Sequence of chain 1.A:
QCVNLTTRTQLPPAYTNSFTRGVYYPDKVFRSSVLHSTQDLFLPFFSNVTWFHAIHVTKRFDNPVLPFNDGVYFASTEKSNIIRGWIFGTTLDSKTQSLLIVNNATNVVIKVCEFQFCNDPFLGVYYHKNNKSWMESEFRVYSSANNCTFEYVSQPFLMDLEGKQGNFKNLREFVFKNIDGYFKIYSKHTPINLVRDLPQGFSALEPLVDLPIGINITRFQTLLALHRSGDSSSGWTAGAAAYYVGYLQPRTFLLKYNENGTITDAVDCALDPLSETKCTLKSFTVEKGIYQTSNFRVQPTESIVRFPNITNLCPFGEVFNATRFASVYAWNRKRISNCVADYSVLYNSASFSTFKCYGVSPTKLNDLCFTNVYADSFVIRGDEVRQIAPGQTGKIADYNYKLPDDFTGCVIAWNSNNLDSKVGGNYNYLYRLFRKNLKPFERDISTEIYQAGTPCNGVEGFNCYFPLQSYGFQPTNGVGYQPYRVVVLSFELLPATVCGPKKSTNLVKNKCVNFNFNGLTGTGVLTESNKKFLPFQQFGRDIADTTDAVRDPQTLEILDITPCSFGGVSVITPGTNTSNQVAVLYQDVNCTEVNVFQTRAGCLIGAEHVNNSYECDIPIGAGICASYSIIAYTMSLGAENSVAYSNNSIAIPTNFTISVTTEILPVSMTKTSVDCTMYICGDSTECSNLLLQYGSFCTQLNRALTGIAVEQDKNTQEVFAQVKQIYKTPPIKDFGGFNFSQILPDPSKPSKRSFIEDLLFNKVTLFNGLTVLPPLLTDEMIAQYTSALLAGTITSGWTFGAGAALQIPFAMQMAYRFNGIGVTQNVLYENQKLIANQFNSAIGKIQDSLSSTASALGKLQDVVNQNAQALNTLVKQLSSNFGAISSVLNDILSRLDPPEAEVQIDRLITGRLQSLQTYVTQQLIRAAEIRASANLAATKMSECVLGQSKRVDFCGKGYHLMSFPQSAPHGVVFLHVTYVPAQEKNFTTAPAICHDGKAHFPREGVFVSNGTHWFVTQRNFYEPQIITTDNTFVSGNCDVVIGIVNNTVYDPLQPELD

Binding-site contacts:
Ligand atom O5 contacts residue ASP796 of chain 1.B at 4.0 Å.
Ligand atom C4 contacts residue ASN709 of chain 1.A at 4.2 Å.
Ligand atom C8 contacts residue GLY1131 of chain 1.A at 3.7 Å.
Ligand atom C2 contacts residue ASN709 of chain 1.A at 2.5 Å.
Ligand atom N2 contacts residue ASN709 of chain 1.A at 2.9 Å (h-bond).
Ligand atom C5 contacts residue ASN709 of chain 1.A at 3.7 Å.
Ligand atom C8 contacts residue ASN709 of chain 1.A at 4.3 Å.
Ligand atom C1 contacts residue ASN709 of chain 1.A at 1.4 Å.
Ligand atom C7 contacts residue ASN709 of chain 1.A at 3.2 Å.
Ligand atom C3 contacts residue ASN709 of chain 1.A at 3.8 Å.
Ligand atom O5 contacts residue ASN709 of chain 1.A at 2.4 Å (h-bond).
Ligand atom O7 contacts residue ASN709 of chain 1.A at 3.1 Å (h-bond).
Ligand atom O6 contacts residue ASP796 of chain 1.B at 4.5 Å.
Ligand atom C8 contacts residue ASN710 of chain 1.A at 4.4 Å.

A protein and the small-molecule ligand that binds it are described below.
Small molecule (SMILES): CC(=O)N[C@@H]1[C@@H](O)[C@H](O)[C@@H](CO)O[C@H]1O

Sequence of chain 1.B:
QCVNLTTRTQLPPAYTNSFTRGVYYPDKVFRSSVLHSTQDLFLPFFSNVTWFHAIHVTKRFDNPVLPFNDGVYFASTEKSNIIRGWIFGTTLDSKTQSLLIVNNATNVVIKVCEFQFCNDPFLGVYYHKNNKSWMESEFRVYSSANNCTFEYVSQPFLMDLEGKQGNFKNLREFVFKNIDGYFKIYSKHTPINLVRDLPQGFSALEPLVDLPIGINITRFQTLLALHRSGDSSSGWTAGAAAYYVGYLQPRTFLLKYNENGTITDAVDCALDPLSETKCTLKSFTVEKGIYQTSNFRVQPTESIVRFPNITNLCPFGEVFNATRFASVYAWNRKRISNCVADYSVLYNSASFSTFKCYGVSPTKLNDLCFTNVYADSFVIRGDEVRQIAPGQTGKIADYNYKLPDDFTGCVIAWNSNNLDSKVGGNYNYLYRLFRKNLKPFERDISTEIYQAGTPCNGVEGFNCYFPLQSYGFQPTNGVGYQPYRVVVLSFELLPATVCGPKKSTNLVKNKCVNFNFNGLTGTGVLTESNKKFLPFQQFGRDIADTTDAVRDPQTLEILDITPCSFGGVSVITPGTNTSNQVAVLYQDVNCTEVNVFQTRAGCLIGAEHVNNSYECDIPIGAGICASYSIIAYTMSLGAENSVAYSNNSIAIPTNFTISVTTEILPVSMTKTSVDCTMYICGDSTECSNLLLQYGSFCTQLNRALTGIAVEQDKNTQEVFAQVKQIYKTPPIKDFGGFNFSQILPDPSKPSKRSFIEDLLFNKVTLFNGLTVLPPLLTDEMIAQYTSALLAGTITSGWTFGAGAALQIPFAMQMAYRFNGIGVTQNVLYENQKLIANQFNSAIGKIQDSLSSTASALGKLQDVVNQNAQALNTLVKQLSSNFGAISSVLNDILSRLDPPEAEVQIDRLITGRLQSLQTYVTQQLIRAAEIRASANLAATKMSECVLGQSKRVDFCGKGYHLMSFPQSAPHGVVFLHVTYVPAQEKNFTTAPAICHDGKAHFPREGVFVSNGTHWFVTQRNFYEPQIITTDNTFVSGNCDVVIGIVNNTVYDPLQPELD